This small molecule binds to this protein.
Small molecule (SMILES): OC[C@H]1O[C@H](O)[C@@H](O)[C@@H](O)[C@@H]1O

Binding-site contacts:
Ligand atom O6 contacts residue ARG100 of chain 1.B at 3.0 Å (salt-bridge).
Ligand atom C5 contacts residue TRP83 of chain 1.B at 4.0 Å (hydrophobic).
Ligand atom O5 contacts residue TRP83 of chain 1.B at 2.7 Å.
Ligand atom C3 contacts residue TRP83 of chain 1.B at 3.6 Å (hydrophobic).
Ligand atom C3 contacts residue LEU82 of chain 1.B at 4.3 Å (hydrophobic).
Ligand atom O5 contacts residue ARG100 of chain 1.B at 4.1 Å.
Ligand atom O2 contacts residue LEU82 of chain 1.B at 3.5 Å.
Ligand atom O3 contacts residue LEU82 of chain 1.B at 4.0 Å.
Ligand atom O2 contacts residue SER81 of chain 1.B at 4.1 Å.
Ligand atom O2 contacts residue TRP83 of chain 1.B at 2.5 Å.
Ligand atom C1 contacts residue ARG100 of chain 1.B at 4.4 Å.
Ligand atom C6 contacts residue ARG100 of chain 1.B at 4.1 Å.
Ligand atom C2 contacts residue TRP83 of chain 1.B at 2.3 Å (hydrophobic).
Ligand atom O3 contacts residue TRP83 of chain 1.B at 4.0 Å.
Ligand atom C1 contacts residue TRP83 of chain 1.B at 1.5 Å (hydrophobic).
Ligand atom C4 contacts residue TRP83 of chain 1.B at 4.3 Å (hydrophobic).

Sequence of chain 1.B:
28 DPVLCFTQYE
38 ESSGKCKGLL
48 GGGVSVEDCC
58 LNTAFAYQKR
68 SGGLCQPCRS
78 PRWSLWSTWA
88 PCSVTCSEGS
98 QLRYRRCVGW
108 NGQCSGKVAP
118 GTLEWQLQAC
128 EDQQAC